Sequence of chain 1.B:
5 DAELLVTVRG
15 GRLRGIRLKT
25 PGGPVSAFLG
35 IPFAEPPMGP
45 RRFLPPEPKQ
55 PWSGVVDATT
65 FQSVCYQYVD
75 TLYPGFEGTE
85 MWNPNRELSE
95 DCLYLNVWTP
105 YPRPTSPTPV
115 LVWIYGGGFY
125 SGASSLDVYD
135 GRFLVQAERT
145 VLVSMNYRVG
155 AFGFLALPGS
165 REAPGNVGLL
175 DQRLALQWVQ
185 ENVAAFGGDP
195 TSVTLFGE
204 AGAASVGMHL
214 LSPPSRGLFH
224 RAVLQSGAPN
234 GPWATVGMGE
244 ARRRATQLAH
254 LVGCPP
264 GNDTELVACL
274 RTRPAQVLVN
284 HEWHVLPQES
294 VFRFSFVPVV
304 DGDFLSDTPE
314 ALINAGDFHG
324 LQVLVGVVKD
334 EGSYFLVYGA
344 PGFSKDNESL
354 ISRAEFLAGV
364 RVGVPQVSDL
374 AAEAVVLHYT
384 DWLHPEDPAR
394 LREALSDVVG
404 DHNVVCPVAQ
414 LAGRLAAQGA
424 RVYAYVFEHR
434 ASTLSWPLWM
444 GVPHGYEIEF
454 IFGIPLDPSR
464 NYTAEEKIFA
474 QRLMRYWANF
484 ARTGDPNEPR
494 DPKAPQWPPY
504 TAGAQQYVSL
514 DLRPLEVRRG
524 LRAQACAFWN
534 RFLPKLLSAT

Binding-site contacts:
Ligand atom C1 contacts residue GLY345 of chain 1.B at 4.2 Å.
Ligand atom N2 contacts residue ASN350 of chain 1.B at 2.7 Å (h-bond).
Ligand atom C8 contacts residue PRO344 of chain 1.B at 4.0 Å (hydrophobic).
Ligand atom C8 contacts residue GLU358 of chain 1.B at 4.4 Å.
Ligand atom C8 contacts residue ASN350 of chain 1.B at 3.4 Å.
Ligand atom C4 contacts residue ASN350 of chain 1.B at 4.3 Å.
Ligand atom C1 contacts residue SER347 of chain 1.B at 4.3 Å.
Ligand atom C1 contacts residue ASN350 of chain 1.B at 1.4 Å.
Ligand atom O7 contacts residue GLY345 of chain 1.B at 3.6 Å (h-bond).
Ligand atom C7 contacts residue ASN350 of chain 1.B at 3.2 Å.
Ligand atom C2 contacts residue ASN350 of chain 1.B at 2.4 Å.
Ligand atom C5 contacts residue SER347 of chain 1.B at 4.4 Å.
Ligand atom O5 contacts residue SER347 of chain 1.B at 3.6 Å.
Ligand atom C7 contacts residue GLY345 of chain 1.B at 3.7 Å.
Ligand atom C4 contacts residue GLY345 of chain 1.B at 4.3 Å.
Ligand atom O7 contacts residue ASN350 of chain 1.B at 4.0 Å.
Ligand atom O2 contacts residue SER347 of chain 1.B at 4.5 Å.
Ligand atom O5 contacts residue ASN350 of chain 1.B at 2.5 Å (h-bond).
Ligand atom O4 contacts residue GLY345 of chain 1.B at 4.0 Å.
Ligand atom C5 contacts residue GLY345 of chain 1.B at 4.3 Å.
Ligand atom C5 contacts residue ASN350 of chain 1.B at 3.8 Å.
Ligand atom N2 contacts residue GLY345 of chain 1.B at 4.5 Å.
Ligand atom O2 contacts residue ASN350 of chain 1.B at 4.5 Å.
Ligand atom C8 contacts residue GLY345 of chain 1.B at 3.8 Å.
Ligand atom O7 contacts residue PRO344 of chain 1.B at 3.7 Å.
Ligand atom C3 contacts residue ASN350 of chain 1.B at 3.7 Å.
Ligand atom C5 contacts residue PHE346 of chain 1.B at 4.4 Å (hydrophobic).
Ligand atom C6 contacts residue SER347 of chain 1.B at 4.4 Å.
Ligand atom C7 contacts residue PRO344 of chain 1.B at 4.3 Å (hydrophobic).
Ligand atom C3 contacts residue GLY345 of chain 1.B at 4.0 Å.

A small-molecule ligand and the protein it binds are described below.
Small molecule (SMILES): CC(=O)N[C@H]1[C@H](O[C@H]2[C@H](O)[C@@H](NC(C)=O)CO[C@@H]2CO[C@@H]2O[C@@H](C)[C@@H](O)[C@@H](O)[C@@H]2O)O[C@H](CO)[C@@H](O)[C@@H]1O